Sequence of chain 1.A:
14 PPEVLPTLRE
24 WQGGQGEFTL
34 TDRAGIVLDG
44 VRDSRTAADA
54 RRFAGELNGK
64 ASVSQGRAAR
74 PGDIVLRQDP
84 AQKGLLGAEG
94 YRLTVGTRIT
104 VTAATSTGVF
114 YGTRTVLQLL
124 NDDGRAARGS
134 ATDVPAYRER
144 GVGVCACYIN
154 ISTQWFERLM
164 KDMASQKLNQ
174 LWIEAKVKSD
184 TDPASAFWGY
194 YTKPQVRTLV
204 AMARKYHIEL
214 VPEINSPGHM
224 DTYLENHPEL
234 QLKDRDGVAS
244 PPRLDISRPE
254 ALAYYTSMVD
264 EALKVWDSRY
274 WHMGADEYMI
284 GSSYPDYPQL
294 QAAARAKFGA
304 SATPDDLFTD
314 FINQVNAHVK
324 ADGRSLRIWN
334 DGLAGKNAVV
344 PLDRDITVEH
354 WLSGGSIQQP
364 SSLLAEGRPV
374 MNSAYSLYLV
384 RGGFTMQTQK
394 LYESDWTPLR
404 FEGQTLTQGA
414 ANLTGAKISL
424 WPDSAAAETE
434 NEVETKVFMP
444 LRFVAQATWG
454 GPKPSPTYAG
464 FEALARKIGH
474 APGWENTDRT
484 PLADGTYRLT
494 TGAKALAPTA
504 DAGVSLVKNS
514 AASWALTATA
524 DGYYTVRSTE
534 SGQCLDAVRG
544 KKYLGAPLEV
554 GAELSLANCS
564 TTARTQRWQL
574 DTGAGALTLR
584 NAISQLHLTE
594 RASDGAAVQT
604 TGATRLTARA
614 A

Binding-site contacts:
Ligand atom N2 contacts residue ASP279 of chain 1.A at 2.9 Å (salt-bridge).
Ligand atom O3 contacts residue GAL1 of chain 1.B at 1.6 Å.
Ligand atom O5 contacts residue GLU280 of chain 1.A at 3.5 Å (salt-bridge).
Ligand atom C4 contacts residue GAL1 of chain 1.B at 3.1 Å.
Ligand atom C5 contacts residue ASP426 of chain 1.A at 3.7 Å.
Ligand atom O1 contacts residue TYR381 of chain 1.A at 4.2 Å.
Ligand atom O3 contacts residue HIS222 of chain 1.A at 3.7 Å.
Ligand atom C7 contacts residue ASP279 of chain 1.A at 3.7 Å.
Ligand atom O1 contacts residue TYR378 of chain 1.A at 4.0 Å.
Ligand atom C8 contacts residue ASP279 of chain 1.A at 3.6 Å.
Ligand atom O6 contacts residue ASP426 of chain 1.A at 3.5 Å (salt-bridge).
Ligand atom C8 contacts residue TRP354 of chain 1.A at 3.5 Å (hydrophobic).
Ligand atom O7 contacts residue TRP424 of chain 1.A at 3.8 Å.
Ligand atom O4 contacts residue ASP426 of chain 1.A at 3.1 Å (salt-bridge).
Ligand atom C7 contacts residue TRP424 of chain 1.A at 4.1 Å (hydrophobic).
Ligand atom C8 contacts residue TRP424 of chain 1.A at 4.0 Å (hydrophobic).
Ligand atom C4 contacts residue ASP426 of chain 1.A at 4.1 Å.
Ligand atom C2 contacts residue TRP354 of chain 1.A at 4.1 Å (hydrophobic).
Ligand atom C7 contacts residue TYR381 of chain 1.A at 3.6 Å (hydrophobic).
Ligand atom C1 contacts residue TRP354 of chain 1.A at 3.5 Å (hydrophobic).
Ligand atom C3 contacts residue GAL1 of chain 1.B at 2.5 Å.
Ligand atom O1 contacts residue TRP354 of chain 1.A at 3.3 Å.
Ligand atom C1 contacts residue GLU280 of chain 1.A at 3.4 Å.
Ligand atom C8 contacts residue TRP332 of chain 1.A at 3.8 Å (hydrophobic).
Ligand atom N2 contacts residue TRP354 of chain 1.A at 3.7 Å.
Ligand atom O7 contacts residue TRP354 of chain 1.A at 3.6 Å.
Ligand atom C2 contacts residue GLU280 of chain 1.A at 3.5 Å.
Ligand atom C2 contacts residue ASP279 of chain 1.A at 3.7 Å.
Ligand atom C7 contacts residue TRP354 of chain 1.A at 3.7 Å (hydrophobic).
Ligand atom O7 contacts residue TYR381 of chain 1.A at 2.9 Å (h-bond).
Ligand atom O3 contacts residue ASP279 of chain 1.A at 3.5 Å (salt-bridge).
Ligand atom C8 contacts residue TYR381 of chain 1.A at 3.6 Å (hydrophobic).
Ligand atom C2 contacts residue GAL1 of chain 1.B at 3.7 Å.
Ligand atom N2 contacts residue GAL1 of chain 1.B at 3.9 Å.
Ligand atom C3 contacts residue GLU280 of chain 1.A at 4.3 Å.
Ligand atom O4 contacts residue GAL1 of chain 1.B at 2.7 Å (h-bond).
Ligand atom C3 contacts residue ASP279 of chain 1.A at 4.3 Å.
Ligand atom N2 contacts residue GLU280 of chain 1.A at 4.1 Å.
Ligand atom C6 contacts residue ASP426 of chain 1.A at 3.2 Å.
Ligand atom O3 contacts residue GLU280 of chain 1.A at 4.1 Å.

This small molecule binds to this protein.
Small molecule (SMILES): CC(=O)N[C@@H]1[C@@H](O)[C@H](O)[C@@H](CO)O[C@@H]1O